Binding-site contacts:
Ligand atom C8 contacts residue TYR25 of chain 1.A at 3.5 Å (hydrophobic).
Ligand atom O2B contacts residue ARG13 of chain 1.A at 2.7 Å (salt-bridge).
Ligand atom C6 contacts residue PHE10 of chain 1.A at 3.9 Å (hydrophobic).
Ligand atom O6 contacts residue ARG13 of chain 1.A at 3.7 Å.
Ligand atom C6 contacts residue TYR25 of chain 1.A at 3.6 Å (hydrophobic).
Ligand atom N2 contacts residue ILE44 of chain 1.A at 4.0 Å.
Ligand atom C4 contacts residue PHE10 of chain 1.A at 3.8 Å (hydrophobic).
Ligand atom C2 contacts residue MSE79 of chain 1.A at 3.4 Å.
Ligand atom N1 contacts residue PHE10 of chain 1.A at 3.8 Å.
Ligand atom C6 contacts residue GLN14 of chain 1.A at 3.8 Å.
Ligand atom C2 contacts residue PHE10 of chain 1.A at 4.0 Å (hydrophobic).
Ligand atom O3' contacts residue MSE79 of chain 1.A at 4.1 Å.
Ligand atom O1B contacts residue ARG13 of chain 1.A at 3.4 Å (salt-bridge).
Ligand atom O4' contacts residue TYR25 of chain 1.A at 4.0 Å.
Ligand atom C2 contacts residue GLN14 of chain 1.A at 3.2 Å.
Ligand atom O6 contacts residue GLN14 of chain 1.A at 2.8 Å (h-bond).
Ligand atom PB contacts residue ARG13 of chain 1.A at 3.8 Å.
Ligand atom N1 contacts residue GLN14 of chain 1.A at 2.7 Å (h-bond).
Ligand atom O2' contacts residue MSE79 of chain 1.A at 3.7 Å.
Ligand atom O6 contacts residue TYR25 of chain 1.A at 3.9 Å.
Ligand atom O6 contacts residue PHE10 of chain 1.A at 4.1 Å.
Ligand atom N3 contacts residue PHE10 of chain 1.A at 4.1 Å.
Ligand atom O3G contacts residue ARG13 of chain 1.A at 3.0 Å (salt-bridge).
Ligand atom N3 contacts residue MSE79 of chain 1.A at 3.3 Å.
Ligand atom C2' contacts residue MSE79 of chain 1.A at 3.7 Å.
Ligand atom N2 contacts residue GLN14 of chain 1.A at 3.0 Å (h-bond).
Ligand atom C2 contacts residue TYR25 of chain 1.A at 3.6 Å (hydrophobic).
Ligand atom C4 contacts residue TYR25 of chain 1.A at 3.5 Å (hydrophobic).
Ligand atom N1 contacts residue TYR25 of chain 1.A at 3.7 Å.
Ligand atom N2 contacts residue MSE79 of chain 1.A at 3.3 Å.
Ligand atom C1' contacts residue TYR25 of chain 1.A at 3.9 Å (hydrophobic).
Ligand atom CM7 contacts residue PHE10 of chain 1.A at 4.1 Å (hydrophobic).
Ligand atom N7 contacts residue TYR25 of chain 1.A at 3.8 Å.
Ligand atom N7 contacts residue PHE10 of chain 1.A at 3.8 Å.
Ligand atom C5 contacts residue TYR25 of chain 1.A at 3.5 Å (hydrophobic).
Ligand atom N2 contacts residue TYR25 of chain 1.A at 3.9 Å.
Ligand atom C5 contacts residue PHE10 of chain 1.A at 3.7 Å (hydrophobic).
Ligand atom CM7 contacts residue ARG13 of chain 1.A at 3.8 Å.
Ligand atom N3 contacts residue TYR25 of chain 1.A at 3.5 Å.
Ligand atom N9 contacts residue TYR25 of chain 1.A at 3.5 Å (h-bond).

This small molecule binds to this protein.
Small molecule (SMILES): CN1CN([C@@H]2O[C@H](CO[P](=O)(O)O[P](=O)(O)OP(=O)(O)O)[C@@H](O)[C@H]2O)c2nc(N)[nH]c(=O)c21

Sequence of chain 1.A:
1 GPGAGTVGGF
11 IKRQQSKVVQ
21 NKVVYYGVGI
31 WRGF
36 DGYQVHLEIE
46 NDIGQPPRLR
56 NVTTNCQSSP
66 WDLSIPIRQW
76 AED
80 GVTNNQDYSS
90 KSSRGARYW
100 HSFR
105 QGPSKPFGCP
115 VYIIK